Binding-site contacts:
Ligand atom C1 contacts residue ALA19 of chain 1.A at 4.4 Å (hydrophobic).
Ligand atom C5 contacts residue ASN20 of chain 1.A at 3.7 Å.
Ligand atom O5 contacts residue TRP23 of chain 1.A at 3.7 Å.
Ligand atom C5 contacts residue ALA19 of chain 1.A at 4.5 Å (hydrophobic).
Ligand atom N2 contacts residue ASN20 of chain 1.A at 2.9 Å (h-bond).
Ligand atom C1 contacts residue ASN20 of chain 1.A at 1.4 Å.
Ligand atom O5 contacts residue ASN20 of chain 1.A at 2.4 Å (h-bond).
Ligand atom C2 contacts residue ASN20 of chain 1.A at 2.4 Å.
Ligand atom C3 contacts residue ASN20 of chain 1.A at 3.8 Å.
Ligand atom O6 contacts residue ALA19 of chain 1.A at 4.2 Å.
Ligand atom C1 contacts residue TRP23 of chain 1.A at 3.7 Å (hydrophobic).
Ligand atom C6 contacts residue ALA19 of chain 1.A at 4.2 Å (hydrophobic).
Ligand atom C5 contacts residue TRP23 of chain 1.A at 3.7 Å (hydrophobic).
Ligand atom C7 contacts residue ASN20 of chain 1.A at 3.2 Å.
Ligand atom O7 contacts residue ASN20 of chain 1.A at 3.1 Å (h-bond).
Ligand atom O5 contacts residue ALA19 of chain 1.A at 3.5 Å.
Ligand atom C4 contacts residue ASN20 of chain 1.A at 4.2 Å.
Ligand atom C8 contacts residue ASN20 of chain 1.A at 4.5 Å.
Ligand atom C6 contacts residue TRP23 of chain 1.A at 3.8 Å (hydrophobic).

The protein below binds the small molecule below.
Small molecule (SMILES): CC(=O)N[C@@H]1[C@@H](O)[C@H](O)[C@@H](CO)O[C@H]1O

Sequence of chain 1.A:
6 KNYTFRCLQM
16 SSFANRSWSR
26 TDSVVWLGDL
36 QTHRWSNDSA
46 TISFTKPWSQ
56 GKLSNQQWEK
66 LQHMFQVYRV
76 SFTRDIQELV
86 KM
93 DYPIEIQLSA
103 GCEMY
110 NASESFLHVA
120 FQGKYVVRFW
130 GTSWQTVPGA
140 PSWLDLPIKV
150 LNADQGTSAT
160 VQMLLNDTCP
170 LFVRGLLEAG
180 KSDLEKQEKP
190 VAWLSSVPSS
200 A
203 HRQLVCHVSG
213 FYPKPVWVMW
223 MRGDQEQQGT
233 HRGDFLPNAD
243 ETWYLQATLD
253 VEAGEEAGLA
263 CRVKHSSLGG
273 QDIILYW